Sequence of chain 1.E:
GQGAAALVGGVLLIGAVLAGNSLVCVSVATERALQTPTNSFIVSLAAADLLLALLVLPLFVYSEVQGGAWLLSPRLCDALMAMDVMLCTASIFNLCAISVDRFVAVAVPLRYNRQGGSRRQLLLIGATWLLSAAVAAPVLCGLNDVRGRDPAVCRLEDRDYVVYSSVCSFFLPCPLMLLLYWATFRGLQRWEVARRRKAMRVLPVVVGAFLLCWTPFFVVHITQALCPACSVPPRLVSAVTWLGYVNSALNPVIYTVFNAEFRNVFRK

Binding-site contacts:
Ligand atom C19 contacts residue PHE279 of chain 1.E at 3.5 Å (hydrophobic).
Ligand atom C16 contacts residue LEU300 of chain 1.E at 4.3 Å (hydrophobic).
Ligand atom C26 contacts residue CYS272 of chain 1.E at 3.8 Å (hydrophobic).
Ligand atom C26 contacts residue PHE269 of chain 1.E at 4.0 Å (hydrophobic).
Ligand atom C27 contacts residue THR304 of chain 1.E at 4.4 Å.
Ligand atom C26 contacts residue ALA273 of chain 1.E at 4.2 Å (hydrophobic).
Ligand atom C24 contacts residue LEU300 of chain 1.E at 4.4 Å (hydrophobic).
Ligand atom C4 contacts residue VAL284 of chain 1.E at 4.3 Å (hydrophobic).
Ligand atom C5 contacts residue VAL280 of chain 1.E at 4.5 Å (hydrophobic).
Ligand atom C25 contacts residue LEU300 of chain 1.E at 4.0 Å (hydrophobic).
Ligand atom C21 contacts residue LEU352 of chain 1.E at 3.9 Å (hydrophobic).
Ligand atom C19 contacts residue VAL280 of chain 1.E at 4.2 Å (hydrophobic).
Ligand atom C18 contacts residue VAL276 of chain 1.E at 3.6 Å (hydrophobic).
Ligand atom C27 contacts residue LEU307 of chain 1.E at 3.9 Å (hydrophobic).
Ligand atom C15 contacts residue VAL276 of chain 1.E at 4.1 Å (hydrophobic).
Ligand atom C23 contacts residue LEU300 of chain 1.E at 4.1 Å (hydrophobic).
Ligand atom C25 contacts residue PHE269 of chain 1.E at 4.5 Å (hydrophobic).
Ligand atom O1 contacts residue VAL284 of chain 1.E at 3.7 Å.
Ligand atom C27 contacts residue ALA303 of chain 1.E at 4.3 Å (hydrophobic).
Ligand atom C6 contacts residue VAL280 of chain 1.E at 4.4 Å (hydrophobic).
Ligand atom C27 contacts residue PHE269 of chain 1.E at 3.7 Å (hydrophobic).

This protein binds this small molecule.
Small molecule (SMILES): CC(C)CCC[C@@H](C)[C@H]1CC[C@H]2[C@@H]3CC=C4C[C@@H](O)CC[C@]4(C)[C@H]3CC[C@]12C